Binding-site contacts:
Ligand atom N2 contacts residue ASN241 of chain 1.A at 2.7 Å (h-bond).
Ligand atom C5 contacts residue TRP384 of chain 1.A at 4.5 Å (hydrophobic).
Ligand atom O7 contacts residue ASN241 of chain 1.A at 3.5 Å (h-bond).
Ligand atom C3 contacts residue ASN241 of chain 1.A at 3.8 Å.
Ligand atom C4 contacts residue TRP384 of chain 1.A at 4.3 Å (hydrophobic).
Ligand atom O6 contacts residue ALA244 of chain 1.A at 3.8 Å.
Ligand atom C2 contacts residue ASN241 of chain 1.A at 2.4 Å.
Ligand atom C7 contacts residue ASN241 of chain 1.A at 3.2 Å.
Ligand atom C1 contacts residue ASN241 of chain 1.A at 1.5 Å.
Ligand atom C1 contacts residue ALA244 of chain 1.A at 4.2 Å (hydrophobic).
Ligand atom O5 contacts residue ASN241 of chain 1.A at 2.5 Å (h-bond).
Ligand atom C2 contacts residue TRP384 of chain 1.A at 3.9 Å (hydrophobic).
Ligand atom C1 contacts residue TRP384 of chain 1.A at 4.3 Å (hydrophobic).
Ligand atom O5 contacts residue ALA244 of chain 1.A at 3.8 Å.
Ligand atom C1 contacts residue THR243 of chain 1.A at 4.3 Å.
Ligand atom N2 contacts residue TRP384 of chain 1.A at 4.5 Å.
Ligand atom O5 contacts residue TRP384 of chain 1.A at 3.9 Å.
Ligand atom C8 contacts residue ILE240 of chain 1.A at 4.2 Å (hydrophobic).
Ligand atom C5 contacts residue THR243 of chain 1.A at 4.4 Å.
Ligand atom C5 contacts residue ASN241 of chain 1.A at 3.7 Å.
Ligand atom C8 contacts residue ASN241 of chain 1.A at 4.0 Å.
Ligand atom C7 contacts residue TRP384 of chain 1.A at 4.1 Å (hydrophobic).
Ligand atom O7 contacts residue TRP384 of chain 1.A at 3.2 Å.
Ligand atom C4 contacts residue ASN241 of chain 1.A at 4.3 Å.

A protein and the small-molecule ligand that binds it are described below.
Small molecule (SMILES): CC(=O)N[C@@H]1[C@@H](O)[C@H](O)[C@@H](CO)O[C@H]1O

Sequence of chain 1.A:
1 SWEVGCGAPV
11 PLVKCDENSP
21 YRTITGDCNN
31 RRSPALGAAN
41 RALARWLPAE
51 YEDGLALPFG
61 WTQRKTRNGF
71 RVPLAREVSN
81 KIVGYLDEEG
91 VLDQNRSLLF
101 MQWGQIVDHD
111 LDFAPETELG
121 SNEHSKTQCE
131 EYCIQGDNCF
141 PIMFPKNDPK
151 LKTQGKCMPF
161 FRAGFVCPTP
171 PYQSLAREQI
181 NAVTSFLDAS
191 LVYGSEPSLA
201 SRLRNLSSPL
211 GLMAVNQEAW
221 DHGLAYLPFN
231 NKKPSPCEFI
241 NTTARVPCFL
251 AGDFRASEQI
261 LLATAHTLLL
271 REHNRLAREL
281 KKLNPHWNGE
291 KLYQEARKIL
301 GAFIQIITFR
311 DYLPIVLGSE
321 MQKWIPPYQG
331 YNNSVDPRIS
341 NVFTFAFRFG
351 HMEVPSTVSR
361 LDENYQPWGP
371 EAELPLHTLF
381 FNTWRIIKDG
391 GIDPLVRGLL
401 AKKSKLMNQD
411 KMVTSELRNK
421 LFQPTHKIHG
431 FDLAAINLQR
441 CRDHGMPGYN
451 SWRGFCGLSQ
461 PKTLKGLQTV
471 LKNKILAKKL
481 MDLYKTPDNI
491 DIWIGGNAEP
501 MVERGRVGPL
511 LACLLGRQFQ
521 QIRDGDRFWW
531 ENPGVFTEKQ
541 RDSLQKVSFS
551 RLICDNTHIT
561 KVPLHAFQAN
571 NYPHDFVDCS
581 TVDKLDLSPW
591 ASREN